Binding-site contacts:
Ligand atom C5 contacts residue GLY148 of chain 1.A at 3.6 Å.
Ligand atom C9 contacts residue LEU146 of chain 1.A at 3.5 Å (hydrophobic).
Ligand atom N8 contacts residue PRO97 of chain 1.A at 3.8 Å.
Ligand atom N8 contacts residue LEU146 of chain 1.A at 2.9 Å (h-bond).
Ligand atom C11 contacts residue SER140 of chain 1.A at 3.9 Å.
Ligand atom C10 contacts residue PRO97 of chain 1.A at 3.6 Å (hydrophobic).
Ligand atom C1 contacts residue ARG122 of chain 1.A at 3.8 Å.
Ligand atom C5 contacts residue GLY121 of chain 1.A at 3.9 Å.
Ligand atom N15 contacts residue SER96 of chain 1.A at 3.2 Å (h-bond).
Ligand atom N15 contacts residue LEU95 of chain 1.A at 3.1 Å.
Ligand atom N15 contacts residue PRO152 of chain 1.A at 3.4 Å.
Ligand atom C14 contacts residue SER96 of chain 1.A at 3.7 Å.
Ligand atom N6 contacts residue LEU146 of chain 1.A at 2.9 Å (h-bond).
Ligand atom C7 contacts residue LEU146 of chain 1.A at 3.8 Å (hydrophobic).
Ligand atom C11 contacts residue ILE141 of chain 1.A at 3.9 Å (hydrophobic).
Ligand atom C10 contacts residue PRO152 of chain 1.A at 3.9 Å (hydrophobic).
Ligand atom C14 contacts residue PRO152 of chain 1.A at 3.6 Å (hydrophobic).
Ligand atom O13 contacts residue SER96 of chain 1.A at 4.0 Å.
Ligand atom C14 contacts residue PRO97 of chain 1.A at 3.8 Å (hydrophobic).
Ligand atom C1 contacts residue GLY121 of chain 1.A at 3.5 Å.
Ligand atom N6 contacts residue GLY148 of chain 1.A at 3.8 Å.
Ligand atom C1 contacts residue TYR123 of chain 1.A at 4.0 Å (hydrophobic).
Ligand atom N12 contacts residue GLY142 of chain 1.A at 2.9 Å (h-bond).
Ligand atom N12 contacts residue TYR144 of chain 1.A at 3.1 Å (h-bond).
Ligand atom C4 contacts residue TYR123 of chain 1.A at 3.6 Å (hydrophobic).
Ligand atom C5 contacts residue GLY149 of chain 1.A at 3.8 Å.
Ligand atom O13 contacts residue SER140 of chain 1.A at 3.5 Å.
Ligand atom C9 contacts residue TYR144 of chain 1.A at 3.3 Å (hydrophobic).
Ligand atom O13 contacts residue PRO152 of chain 1.A at 3.9 Å.
Ligand atom O13 contacts residue ILE141 of chain 1.A at 3.0 Å (h-bond).
Ligand atom N12 contacts residue SER140 of chain 1.A at 3.5 Å (h-bond).
Ligand atom N16 contacts residue GLY148 of chain 1.A at 3.9 Å.
Ligand atom C1 contacts residue TYR94 of chain 1.A at 4.0 Å (hydrophobic).
Ligand atom C9 contacts residue PRO97 of chain 1.A at 3.5 Å (hydrophobic).
Ligand atom C1 contacts residue GLY125 of chain 1.A at 3.7 Å.
Ligand atom C14 contacts residue LEU95 of chain 1.A at 4.0 Å (hydrophobic).
Ligand atom C3 contacts residue PRO97 of chain 1.A at 3.9 Å (hydrophobic).
Ligand atom C5 contacts residue LEU146 of chain 1.A at 3.9 Å (hydrophobic).
Ligand atom N8 contacts residue VAL145 of chain 1.A at 3.9 Å.
Ligand atom N12 contacts residue PRO97 of chain 1.A at 4.0 Å.

A small-molecule ligand and the protein it binds are described below.
Small molecule (SMILES): CC(C)(C)CNc1ncc(C(N)=O)c(N)n1

Sequence of chain 1.A:
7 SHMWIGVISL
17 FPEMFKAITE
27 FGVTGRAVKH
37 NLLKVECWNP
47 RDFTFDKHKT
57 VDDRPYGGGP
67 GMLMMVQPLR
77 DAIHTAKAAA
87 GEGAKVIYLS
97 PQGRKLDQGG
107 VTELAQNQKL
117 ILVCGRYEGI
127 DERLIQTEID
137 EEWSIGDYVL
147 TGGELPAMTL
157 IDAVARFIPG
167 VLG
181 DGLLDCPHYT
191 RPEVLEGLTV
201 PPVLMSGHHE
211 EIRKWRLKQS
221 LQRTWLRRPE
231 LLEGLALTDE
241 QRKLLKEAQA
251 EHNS